Binding-site contacts:
Ligand atom C4 contacts residue PHE106 of chain 2.A at 3.6 Å (hydrophobic).
Ligand atom O16 contacts residue GLY230 of chain 2.A at 3.8 Å.
Ligand atom C2 contacts residue MET260 of chain 2.A at 3.6 Å (hydrophobic).
Ligand atom N2 contacts residue SER103 of chain 2.A at 3.2 Å (h-bond).
Ligand atom N2 contacts residue ASP156 of chain 2.A at 2.8 Å (salt-bridge).
Ligand atom N1 contacts residue ASP156 of chain 2.A at 2.8 Å (salt-bridge).
Ligand atom C2 contacts residue ASP156 of chain 2.A at 3.6 Å.
Ligand atom C6 contacts residue VAL158 of chain 2.A at 3.7 Å (hydrophobic).
Ligand atom C20 contacts residue GLY230 of chain 2.A at 3.6 Å.
Ligand atom N1 contacts residue VAL158 of chain 2.A at 3.5 Å.
Ligand atom C8 contacts residue MET260 of chain 2.A at 3.8 Å (hydrophobic).
Ligand atom O16 contacts residue VAL158 of chain 2.A at 3.8 Å.
Ligand atom C6 contacts residue ASP156 of chain 2.A at 3.6 Å.
Ligand atom N3 contacts residue PHE106 of chain 2.A at 3.7 Å.
Ligand atom C14 contacts residue GLY230 of chain 2.A at 3.8 Å.
Ligand atom C7 contacts residue PHE106 of chain 2.A at 3.6 Å (hydrophobic).
Ligand atom N11 contacts residue GLY230 of chain 2.A at 3.5 Å (h-bond).
Ligand atom C19 contacts residue THR159 of chain 2.A at 3.0 Å.
Ligand atom C10 contacts residue LEU231 of chain 2.A at 3.4 Å (hydrophobic).
Ligand atom O6 contacts residue GLN203 of chain 2.A at 3.2 Å (h-bond).
Ligand atom N11 contacts residue PHE106 of chain 2.A at 3.8 Å.
Ligand atom C8 contacts residue PHE106 of chain 2.A at 3.6 Å (hydrophobic).
Ligand atom O6 contacts residue GLY230 of chain 2.A at 3.0 Å (h-bond).
Ligand atom C18 contacts residue PHE106 of chain 2.A at 3.6 Å (hydrophobic).
Ligand atom O15 contacts residue LEU231 of chain 2.A at 2.3 Å (h-bond).
Ligand atom C4 contacts residue MET260 of chain 2.A at 3.5 Å (hydrophobic).
Ligand atom O6 contacts residue VAL158 of chain 2.A at 3.4 Å.
Ligand atom C14 contacts residue LEU231 of chain 2.A at 3.0 Å (hydrophobic).
Ligand atom C20 contacts residue LEU231 of chain 2.A at 3.7 Å (hydrophobic).
Ligand atom O6 contacts residue GLY229 of chain 2.A at 3.5 Å.
Ligand atom N11 contacts residue LEU231 of chain 2.A at 3.4 Å (h-bond).
Ligand atom O15 contacts residue SER232 of chain 2.A at 3.3 Å.
Ligand atom C14 contacts residue PHE106 of chain 2.A at 3.7 Å (hydrophobic).
Ligand atom O6 contacts residue ASP156 of chain 2.A at 3.6 Å.
Ligand atom N9 contacts residue PHE106 of chain 2.A at 3.7 Å.
Ligand atom C10 contacts residue MET260 of chain 2.A at 3.6 Å (hydrophobic).
Ligand atom C20 contacts residue SER232 of chain 2.A at 2.8 Å.
Ligand atom N2 contacts residue ILE201 of chain 2.A at 3.5 Å.
Ligand atom C7 contacts residue MET260 of chain 2.A at 3.7 Å (hydrophobic).
Ligand atom N3 contacts residue MET260 of chain 2.A at 3.2 Å.

The small molecule below binds the protein below.
Small molecule (SMILES): CC(C)(C)OC(=O)NCc1c[nH]c2nc(N)[nH]c(=O)c12

Sequence of chain 2.A:
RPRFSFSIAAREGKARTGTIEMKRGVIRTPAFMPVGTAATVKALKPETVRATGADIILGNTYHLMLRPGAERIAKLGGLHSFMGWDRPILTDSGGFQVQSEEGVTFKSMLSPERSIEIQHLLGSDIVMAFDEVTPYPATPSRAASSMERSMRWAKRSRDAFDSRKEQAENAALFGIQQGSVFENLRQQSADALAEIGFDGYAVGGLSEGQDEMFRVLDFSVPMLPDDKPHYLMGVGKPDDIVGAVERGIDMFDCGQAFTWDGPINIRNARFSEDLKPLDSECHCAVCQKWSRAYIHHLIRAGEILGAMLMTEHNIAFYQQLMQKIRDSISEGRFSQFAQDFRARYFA